Binding-site contacts:
Ligand atom C5 contacts residue ASN21 of chain 1.A at 3.3 Å.
Ligand atom C8 contacts residue GLU30 of chain 1.A at 4.1 Å.
Ligand atom O7 contacts residue PHE78 of chain 1.A at 3.4 Å.
Ligand atom C6 contacts residue ASN21 of chain 1.A at 3.2 Å.
Ligand atom C1 contacts residue ASN21 of chain 1.A at 1.4 Å.
Ligand atom C2 contacts residue ASN21 of chain 1.A at 2.7 Å.
Ligand atom C4 contacts residue ASN21 of chain 1.A at 4.0 Å.
Ligand atom C3 contacts residue ASN21 of chain 1.A at 3.9 Å.
Ligand atom C8 contacts residue PHE26 of chain 1.A at 4.4 Å (hydrophobic).
Ligand atom O7 contacts residue ASN21 of chain 1.A at 3.3 Å (h-bond).
Ligand atom O5 contacts residue ASN21 of chain 1.A at 2.4 Å (h-bond).
Ligand atom O7 contacts residue PHE26 of chain 1.A at 4.4 Å.
Ligand atom C7 contacts residue ASN21 of chain 1.A at 3.7 Å.
Ligand atom N2 contacts residue ASN21 of chain 1.A at 3.5 Å (h-bond).
Ligand atom C8 contacts residue ILE76 of chain 1.A at 4.2 Å (hydrophobic).

A small-molecule ligand and the protein it binds are described below.
Small molecule (SMILES): CC(=O)N[C@@H]1[C@@H](O)[C@H](O)[C@@H](CO)O[C@H]1O

Sequence of chain 1.A:
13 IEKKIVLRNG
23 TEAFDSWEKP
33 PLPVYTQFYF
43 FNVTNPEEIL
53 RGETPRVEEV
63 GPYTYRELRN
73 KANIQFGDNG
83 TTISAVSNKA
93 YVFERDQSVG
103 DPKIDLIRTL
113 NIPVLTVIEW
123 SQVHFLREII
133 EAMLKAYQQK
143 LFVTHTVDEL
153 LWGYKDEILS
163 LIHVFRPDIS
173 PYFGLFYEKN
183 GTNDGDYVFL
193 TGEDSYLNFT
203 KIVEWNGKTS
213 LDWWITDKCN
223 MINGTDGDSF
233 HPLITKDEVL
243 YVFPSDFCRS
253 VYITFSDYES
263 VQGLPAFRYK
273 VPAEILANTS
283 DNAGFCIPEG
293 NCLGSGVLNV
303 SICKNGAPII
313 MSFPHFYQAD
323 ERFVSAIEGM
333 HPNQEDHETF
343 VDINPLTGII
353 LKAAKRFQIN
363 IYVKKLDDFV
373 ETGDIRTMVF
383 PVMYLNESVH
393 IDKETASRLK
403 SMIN